This protein binds this small molecule.
Small molecule (SMILES): CC(=O)N[C@H]1[C@H](O[C@H]2[C@H](O)[C@@H](NC(C)=O)CO[C@@H]2CO)O[C@H](CO)[C@@H](O[C@@H]2O[C@H](CO[C@H]3O[C@H](CO[C@H]4O[C@H](CO)[C@@H](O)[C@H](O)[C@@H]4O)[C@@H](O)[C@H](O)[C@@H]3O)[C@@H](O)[C@H](O)[C@@H]2O)[C@@H]1O

Sequence of chain 1.B:
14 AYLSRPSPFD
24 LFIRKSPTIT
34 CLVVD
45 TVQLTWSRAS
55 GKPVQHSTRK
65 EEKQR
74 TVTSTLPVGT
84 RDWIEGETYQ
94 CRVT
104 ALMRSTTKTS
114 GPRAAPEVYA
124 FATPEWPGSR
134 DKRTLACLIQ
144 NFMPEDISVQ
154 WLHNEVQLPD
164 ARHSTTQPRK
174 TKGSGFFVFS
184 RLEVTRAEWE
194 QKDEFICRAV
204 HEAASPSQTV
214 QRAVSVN

Binding-site contacts:
Ligand atom C1 contacts residue TYR15 of chain 1.B at 3.9 Å (hydrophobic).
Ligand atom C3 contacts residue TYR15 of chain 1.B at 3.5 Å (hydrophobic).
Ligand atom C6 contacts residue TYR15 of chain 1.B at 3.4 Å (hydrophobic).
Ligand atom C6 contacts residue ILE150 of chain 1.B at 3.1 Å (hydrophobic).
Ligand atom O6 contacts residue ILE150 of chain 1.B at 3.8 Å.
Ligand atom C4 contacts residue SER20 of chain 1.B at 4.1 Å.
Ligand atom C5 contacts residue ILE150 of chain 1.B at 4.1 Å (hydrophobic).
Ligand atom O6 contacts residue ASP149 of chain 1.B at 4.1 Å.
Ligand atom O2 contacts residue PRO19 of chain 1.B at 3.8 Å.
Ligand atom C6 contacts residue GLN68 of chain 1.B at 3.5 Å.
Ligand atom C2 contacts residue TYR15 of chain 1.B at 3.9 Å (hydrophobic).
Ligand atom O2 contacts residue ARG18 of chain 1.B at 2.6 Å (salt-bridge).
Ligand atom O4 contacts residue VAL37 of chain 1.B at 3.7 Å.
Ligand atom O6 contacts residue TYR15 of chain 1.B at 4.1 Å.
Ligand atom C4 contacts residue GLN170 of chain 1.B at 3.7 Å.
Ligand atom O4 contacts residue GLN170 of chain 1.B at 2.9 Å (h-bond).
Ligand atom O7 contacts residue MAN3 of chain 1.G at 4.0 Å.
Ligand atom C4 contacts residue GLN170 of chain 1.B at 4.2 Å.
Ligand atom C5 contacts residue GLN170 of chain 1.B at 3.9 Å.
Ligand atom O6 contacts residue MAN3 of chain 1.G at 3.5 Å (h-bond).
Ligand atom O7 contacts residue LEU35 of chain 1.B at 3.5 Å.
Ligand atom O4 contacts residue SER151 of chain 1.B at 4.1 Å.
Ligand atom C6 contacts residue SER17 of chain 1.B at 4.1 Å.
Ligand atom C6 contacts residue ASP149 of chain 1.B at 3.9 Å.
Ligand atom O4 contacts residue SER20 of chain 1.B at 4.1 Å.
Ligand atom C2 contacts residue ARG18 of chain 1.B at 3.8 Å.
Ligand atom O3 contacts residue VAL37 of chain 1.B at 4.0 Å.
Ligand atom O2 contacts residue GLN170 of chain 1.B at 4.0 Å.
Ligand atom O3 contacts residue LEU35 of chain 1.B at 3.4 Å.
Ligand atom O3 contacts residue GLN170 of chain 1.B at 4.2 Å.
Ligand atom O3 contacts residue SER20 of chain 1.B at 3.4 Å.
Ligand atom O4 contacts residue TYR15 of chain 1.B at 4.2 Å.
Ligand atom O6 contacts residue GLU148 of chain 1.B at 3.5 Å (salt-bridge).
Ligand atom C4 contacts residue ILE150 of chain 1.B at 4.0 Å (hydrophobic).
Ligand atom C3 contacts residue VAL37 of chain 1.B at 3.7 Å (hydrophobic).
Ligand atom O2 contacts residue SER20 of chain 1.B at 3.7 Å.
Ligand atom O4 contacts residue ILE150 of chain 1.B at 3.3 Å (h-bond).
Ligand atom C3 contacts residue GLN170 of chain 1.B at 3.7 Å.
Ligand atom O6 contacts residue PRO171 of chain 1.B at 3.1 Å.
Ligand atom O3 contacts residue TYR15 of chain 1.B at 4.1 Å.